Sequence of chain 11.H:
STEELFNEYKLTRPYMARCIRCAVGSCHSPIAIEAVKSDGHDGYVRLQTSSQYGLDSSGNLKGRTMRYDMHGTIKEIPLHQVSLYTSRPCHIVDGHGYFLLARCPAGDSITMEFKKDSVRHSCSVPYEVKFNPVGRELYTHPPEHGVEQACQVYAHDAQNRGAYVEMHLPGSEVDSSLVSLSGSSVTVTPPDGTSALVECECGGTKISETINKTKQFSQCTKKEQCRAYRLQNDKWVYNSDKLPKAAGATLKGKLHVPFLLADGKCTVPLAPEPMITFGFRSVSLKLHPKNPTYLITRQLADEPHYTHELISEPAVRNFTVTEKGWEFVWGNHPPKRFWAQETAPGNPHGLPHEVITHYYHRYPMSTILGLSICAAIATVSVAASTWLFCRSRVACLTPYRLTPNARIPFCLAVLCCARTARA

A small-molecule ligand and the protein it binds are described below.
Small molecule (SMILES): CC(=O)N[C@@H]1[C@@H](O)[C@H](O)[C@@H](CO)O[C@H]1O

Binding-site contacts:
Ligand atom C3 contacts residue ASN212 of chain 11.H at 3.8 Å.
Ligand atom C1 contacts residue ILE211 of chain 11.H at 4.3 Å (hydrophobic).
Ligand atom C7 contacts residue ASN212 of chain 11.H at 4.0 Å.
Ligand atom C5 contacts residue ASN212 of chain 11.H at 3.7 Å.
Ligand atom N2 contacts residue ASN212 of chain 11.H at 2.9 Å (h-bond).
Ligand atom O5 contacts residue ASN212 of chain 11.H at 2.4 Å (h-bond).
Ligand atom C2 contacts residue ASN212 of chain 11.H at 2.5 Å.
Ligand atom C1 contacts residue ASN212 of chain 11.H at 1.4 Å.
Ligand atom C4 contacts residue ASN212 of chain 11.H at 4.2 Å.
Ligand atom N2 contacts residue ILE211 of chain 11.H at 4.5 Å.
Ligand atom O6 contacts residue ASN212 of chain 11.H at 4.3 Å.